Sequence of chain 1.J:
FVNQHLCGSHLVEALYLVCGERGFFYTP

Binding-site contacts:
Ligand atom O1 contacts residue LEU16 of chain 1.C at 4.1 Å.
Ligand atom C2 contacts residue LEU11 of chain 1.D at 4.3 Å (hydrophobic).
Ligand atom C3 contacts residue CYS6 of chain 1.C at 3.3 Å (hydrophobic).
Ligand atom C4 contacts residue CYS7 of chain 1.D at 4.0 Å (hydrophobic).
Ligand atom C1 contacts residue LEU16 of chain 1.C at 4.5 Å (hydrophobic).
Ligand atom C6 contacts residue HIS5 of chain 1.J at 4.2 Å.
Ligand atom C5 contacts residue LEU6 of chain 1.J at 3.7 Å (hydrophobic).
Ligand atom C1 contacts residue CYS11 of chain 1.C at 4.5 Å (hydrophobic).
Ligand atom C6 contacts residue LEU6 of chain 1.J at 4.1 Å (hydrophobic).
Ligand atom C3 contacts residue HIS5 of chain 1.J at 4.2 Å.
Ligand atom C3 contacts residue CYS11 of chain 1.C at 3.9 Å (hydrophobic).
Ligand atom O1 contacts residue ALA14 of chain 1.D at 3.7 Å.
Ligand atom C2 contacts residue HIS5 of chain 1.J at 3.7 Å.
Ligand atom C6 contacts residue HIS10 of chain 1.D at 3.9 Å.
Ligand atom C2 contacts residue CYS11 of chain 1.C at 3.6 Å (hydrophobic).
Ligand atom C1 contacts residue HIS5 of chain 1.J at 3.5 Å.
Ligand atom C4 contacts residue LEU11 of chain 1.D at 3.4 Å (hydrophobic).
Ligand atom C3 contacts residue LEU11 of chain 1.D at 3.9 Å (hydrophobic).
Ligand atom O1 contacts residue HIS5 of chain 1.J at 3.3 Å (h-bond).
Ligand atom C5 contacts residue HIS10 of chain 1.D at 3.8 Å.
Ligand atom O1 contacts residue LEU17 of chain 1.F at 3.8 Å.
Ligand atom C5 contacts residue CYS7 of chain 1.D at 4.2 Å (hydrophobic).
Ligand atom C6 contacts residue LEU11 of chain 1.D at 4.0 Å (hydrophobic).
Ligand atom O3 contacts residue VAL2 of chain 1.J at 4.3 Å.
Ligand atom C4 contacts residue CYS6 of chain 1.C at 3.2 Å (hydrophobic).
Ligand atom C5 contacts residue LEU11 of chain 1.D at 3.5 Å (hydrophobic).
Ligand atom C4 contacts residue LEU6 of chain 1.J at 4.2 Å (hydrophobic).
Ligand atom O3 contacts residue ILE10 of chain 1.C at 3.5 Å.
Ligand atom O3 contacts residue CYS6 of chain 1.C at 2.6 Å (h-bond).
Ligand atom O1 contacts residue CYS11 of chain 1.C at 4.4 Å.
Ligand atom C1 contacts residue ALA14 of chain 1.D at 4.5 Å (hydrophobic).
Ligand atom O3 contacts residue SER9 of chain 1.C at 3.5 Å (h-bond).
Ligand atom O3 contacts residue CYS11 of chain 1.C at 2.8 Å (h-bond).
Ligand atom C1 contacts residue LEU11 of chain 1.D at 4.4 Å (hydrophobic).

A small-molecule ligand and the protein it binds are described below.
Small molecule (SMILES): Oc1cccc(O)c1

Sequence of chain 1.F:
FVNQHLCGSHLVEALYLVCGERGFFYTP

Sequence of chain 1.D:
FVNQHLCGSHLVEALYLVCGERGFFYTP

Sequence of chain 1.C:
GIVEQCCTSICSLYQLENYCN